Sequence of chain 1.B:
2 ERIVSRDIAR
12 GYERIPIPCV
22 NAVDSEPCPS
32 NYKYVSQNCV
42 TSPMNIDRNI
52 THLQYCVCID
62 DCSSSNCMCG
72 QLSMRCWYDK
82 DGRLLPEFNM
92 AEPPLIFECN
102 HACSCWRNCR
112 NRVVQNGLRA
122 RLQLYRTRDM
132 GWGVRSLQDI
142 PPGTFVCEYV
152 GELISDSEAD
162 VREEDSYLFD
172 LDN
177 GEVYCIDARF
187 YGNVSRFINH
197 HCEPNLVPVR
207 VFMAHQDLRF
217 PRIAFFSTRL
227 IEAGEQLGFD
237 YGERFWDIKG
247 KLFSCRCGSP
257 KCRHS

Binding-site contacts:
Ligand atom C33 contacts residue TYR56 of chain 1.A at 3.6 Å (hydrophobic).
Ligand atom N37 contacts residue TYR187 of chain 1.B at 4.4 Å.
Ligand atom C35 contacts residue LYS34 of chain 1.B at 4.1 Å.
Ligand atom C31 contacts residue ILE51 of chain 1.A at 4.5 Å (hydrophobic).
Ligand atom C15 contacts residue TYR187 of chain 1.B at 4.4 Å (hydrophobic).
Ligand atom C35 contacts residue TYR187 of chain 1.B at 3.8 Å (hydrophobic).
Ligand atom C35 contacts residue ALA103 of chain 1.A at 3.8 Å (hydrophobic).
Ligand atom C31 contacts residue TYR56 of chain 1.A at 4.0 Å (hydrophobic).
Ligand atom C15 contacts residue THR52 of chain 1.A at 4.2 Å.
Ligand atom C11 contacts residue ARG185 of chain 1.B at 3.8 Å.
Ligand atom C29 contacts residue TYR56 of chain 1.A at 4.0 Å (hydrophobic).
Ligand atom N09 contacts residue PHE186 of chain 1.B at 3.2 Å.
Ligand atom C29 contacts residue THR52 of chain 1.A at 3.5 Å.
Ligand atom C07 contacts residue PHE186 of chain 1.B at 4.0 Å (hydrophobic).
Ligand atom C32 contacts residue TYR56 of chain 1.A at 3.5 Å (hydrophobic).
Ligand atom C30 contacts residue TYR56 of chain 1.A at 4.4 Å (hydrophobic).
Ligand atom C17 contacts residue THR52 of chain 1.A at 4.0 Å.
Ligand atom C08 contacts residue PHE186 of chain 1.B at 4.1 Å (hydrophobic).
Ligand atom C35 contacts residue ILE51 of chain 1.A at 4.2 Å (hydrophobic).
Ligand atom N28 contacts residue THR52 of chain 1.A at 3.0 Å (h-bond).
Ligand atom C34 contacts residue ALA103 of chain 1.A at 3.7 Å (hydrophobic).
Ligand atom C10 contacts residue PHE186 of chain 1.B at 3.7 Å (hydrophobic).
Ligand atom C33 contacts residue ALA103 of chain 1.A at 3.7 Å (hydrophobic).
Ligand atom C16 contacts residue THR52 of chain 1.A at 4.2 Å.
Ligand atom C36 contacts residue TYR187 of chain 1.B at 3.6 Å (hydrophobic).
Ligand atom C11 contacts residue PHE186 of chain 1.B at 3.7 Å (hydrophobic).
Ligand atom C36 contacts residue ILE51 of chain 1.A at 4.2 Å (hydrophobic).
Ligand atom C12 contacts residue PHE186 of chain 1.B at 3.7 Å (hydrophobic).
Ligand atom C14 contacts residue TYR187 of chain 1.B at 4.0 Å (hydrophobic).
Ligand atom C21 contacts residue TYR56 of chain 1.A at 4.1 Å (hydrophobic).
Ligand atom C30 contacts residue THR52 of chain 1.A at 4.1 Å.
Ligand atom C34 contacts residue LYS34 of chain 1.B at 3.8 Å.
Ligand atom C20 contacts residue TYR56 of chain 1.A at 4.3 Å (hydrophobic).
Ligand atom C13 contacts residue PHE186 of chain 1.B at 3.6 Å (hydrophobic).

Sequence of chain 1.A:
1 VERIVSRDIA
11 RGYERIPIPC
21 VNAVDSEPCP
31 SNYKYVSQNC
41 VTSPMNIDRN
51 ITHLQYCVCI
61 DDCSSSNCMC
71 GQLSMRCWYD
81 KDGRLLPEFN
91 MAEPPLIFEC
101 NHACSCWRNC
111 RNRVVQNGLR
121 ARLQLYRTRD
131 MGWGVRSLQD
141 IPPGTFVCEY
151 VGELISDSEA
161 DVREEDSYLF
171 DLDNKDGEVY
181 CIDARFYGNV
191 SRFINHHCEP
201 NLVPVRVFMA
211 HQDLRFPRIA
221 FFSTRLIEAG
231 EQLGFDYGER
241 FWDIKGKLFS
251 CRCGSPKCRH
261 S

The protein below binds the small molecule below.
Small molecule (SMILES): COc1cc2c(cc1OCCCN1CCCC1)N=C(C1CCCCC1)CN=C2NC1CCN(C(C)C)CC1